Sequence of chain 1.B:
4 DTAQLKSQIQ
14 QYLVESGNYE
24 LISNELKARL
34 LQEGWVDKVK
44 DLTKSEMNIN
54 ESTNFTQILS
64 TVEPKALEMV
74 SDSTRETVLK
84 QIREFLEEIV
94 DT

A small-molecule ligand and the protein it binds are described below.
Small molecule (SMILES): CC[C@H](C)[C@H](NC(=O)[C@H](CO)NC(=O)[C@@H](N)CCC(=O)O)C(=O)N[C@H](C(=O)N[C@H](C=O)CC(C)C)C(C)C

Binding-site contacts:
Ligand atom CD1 contacts residue ILE92 of chain 1.B at 4.0 Å (hydrophobic).
Ligand atom CG contacts residue TYR15 of chain 1.B at 4.4 Å (hydrophobic).
Ligand atom CG1 contacts residue ILE92 of chain 1.B at 4.3 Å (hydrophobic).
Ligand atom N contacts residue VAL93 of chain 1.B at 4.4 Å.
Ligand atom C contacts residue ILE92 of chain 1.B at 3.8 Å (hydrophobic).
Ligand atom O contacts residue ASP94 of chain 1.B at 2.8 Å (salt-bridge).
Ligand atom CA contacts residue ILE92 of chain 1.B at 4.0 Å (hydrophobic).
Ligand atom O contacts residue LEU8 of chain 1.B at 3.3 Å.
Ligand atom CG1 contacts residue ASP94 of chain 1.B at 3.1 Å.
Ligand atom CG1 contacts residue GLN11 of chain 1.B at 4.1 Å.
Ligand atom CB contacts residue ASP94 of chain 1.B at 3.8 Å.
Ligand atom O contacts residue ILE92 of chain 1.B at 4.4 Å.
Ligand atom C contacts residue ILE92 of chain 1.B at 4.1 Å (hydrophobic).
Ligand atom C contacts residue ASP94 of chain 1.B at 3.8 Å.
Ligand atom N contacts residue ILE92 of chain 1.B at 3.4 Å (h-bond).
Ligand atom CA contacts residue ASP94 of chain 1.B at 4.2 Å.
Ligand atom O contacts residue GLN11 of chain 1.B at 3.6 Å (h-bond).
Ligand atom CG1 contacts residue LEU8 of chain 1.B at 3.8 Å (hydrophobic).
Ligand atom CB contacts residue GLN11 of chain 1.B at 3.4 Å.
Ligand atom CG2 contacts residue TYR15 of chain 1.B at 3.7 Å (hydrophobic).
Ligand atom C contacts residue GLN11 of chain 1.B at 4.3 Å.
Ligand atom CD1 contacts residue ILE92 of chain 1.B at 4.0 Å (hydrophobic).
Ligand atom C contacts residue LEU8 of chain 1.B at 4.4 Å (hydrophobic).
Ligand atom CB contacts residue ASP94 of chain 1.B at 3.8 Å.
Ligand atom CD1 contacts residue ILE12 of chain 1.B at 4.1 Å (hydrophobic).
Ligand atom O contacts residue VAL93 of chain 1.B at 3.7 Å.
Ligand atom OG contacts residue ASP94 of chain 1.B at 4.5 Å.
Ligand atom O contacts residue GLU91 of chain 1.B at 4.4 Å.
Ligand atom CG2 contacts residue GLN11 of chain 1.B at 4.0 Å.
Ligand atom CD1 contacts residue VAL93 of chain 1.B at 4.1 Å (hydrophobic).
Ligand atom CG2 contacts residue ILE92 of chain 1.B at 3.5 Å (hydrophobic).
Ligand atom CA contacts residue GLN11 of chain 1.B at 4.2 Å.
Ligand atom CA contacts residue ILE92 of chain 1.B at 4.2 Å (hydrophobic).
Ligand atom N contacts residue GLN11 of chain 1.B at 4.4 Å.
Ligand atom CD2 contacts residue TYR15 of chain 1.B at 3.9 Å (hydrophobic).
Ligand atom O contacts residue ILE92 of chain 1.B at 2.9 Å (h-bond).
Ligand atom CB contacts residue TYR15 of chain 1.B at 3.9 Å (hydrophobic).